Sequence of chain 1.A:
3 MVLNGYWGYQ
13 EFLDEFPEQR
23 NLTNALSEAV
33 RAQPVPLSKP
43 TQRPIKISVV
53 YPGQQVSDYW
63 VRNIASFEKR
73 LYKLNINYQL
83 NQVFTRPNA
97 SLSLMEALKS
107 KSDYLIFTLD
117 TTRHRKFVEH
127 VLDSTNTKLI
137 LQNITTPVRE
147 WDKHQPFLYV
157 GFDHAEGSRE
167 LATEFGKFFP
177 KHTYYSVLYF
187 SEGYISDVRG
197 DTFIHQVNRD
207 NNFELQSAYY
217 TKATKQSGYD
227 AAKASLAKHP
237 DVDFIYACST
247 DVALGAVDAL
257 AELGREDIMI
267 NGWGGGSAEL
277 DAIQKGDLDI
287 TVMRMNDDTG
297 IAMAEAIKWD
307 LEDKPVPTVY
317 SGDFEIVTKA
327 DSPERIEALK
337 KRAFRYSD

Binding-site contacts:
Ligand atom B contacts residue TRP269 of chain 1.A at 3.9 Å.
Ligand atom O3 contacts residue ARG290 of chain 1.A at 2.9 Å (salt-bridge).
Ligand atom O12 contacts residue TRP62 of chain 1.A at 2.9 Å (h-bond).
Ligand atom O10 contacts residue THR246 of chain 1.A at 2.8 Å (h-bond).
Ligand atom C6 contacts residue PHE186 of chain 1.A at 3.6 Å (hydrophobic).
Ligand atom C8 contacts residue TRP62 of chain 1.A at 4.1 Å (hydrophobic).
Ligand atom C4 contacts residue ARG195 of chain 1.A at 3.5 Å.
Ligand atom B contacts residue ARG290 of chain 1.A at 3.4 Å.
Ligand atom C11 contacts residue ARG290 of chain 1.A at 3.8 Å.
Ligand atom O3 contacts residue ARG195 of chain 1.A at 3.0 Å (salt-bridge).
Ligand atom B contacts residue ARG195 of chain 1.A at 3.6 Å.
Ligand atom O1 contacts residue SER245 of chain 1.A at 4.2 Å.
Ligand atom C11 contacts residue ASN139 of chain 1.A at 3.4 Å.
Ligand atom O9 contacts residue TRP269 of chain 1.A at 3.1 Å (h-bond).
Ligand atom O10 contacts residue TRP269 of chain 1.A at 3.6 Å (h-bond).
Ligand atom O9 contacts residue SER245 of chain 1.A at 3.3 Å.
Ligand atom O12 contacts residue PRO54 of chain 1.A at 4.2 Å.
Ligand atom O12 contacts residue GLN57 of chain 1.A at 3.3 Å (h-bond).
Ligand atom C11 contacts residue ARG195 of chain 1.A at 4.2 Å.
Ligand atom C7 contacts residue TRP62 of chain 1.A at 4.0 Å (hydrophobic).
Ligand atom O9 contacts residue THR246 of chain 1.A at 3.3 Å (h-bond).
Ligand atom O10 contacts residue SER59 of chain 1.A at 2.7 Å (h-bond).
Ligand atom O1 contacts residue GLN57 of chain 1.A at 4.0 Å.
Ligand atom C7 contacts residue GLN57 of chain 1.A at 3.5 Å.
Ligand atom O5 contacts residue ARG195 of chain 1.A at 3.0 Å (salt-bridge).
Ligand atom O1 contacts residue SER59 of chain 1.A at 3.6 Å (h-bond).
Ligand atom O1 contacts residue THR246 of chain 1.A at 4.2 Å.
Ligand atom C11 contacts residue TYR61 of chain 1.A at 3.4 Å (hydrophobic).
Ligand atom B contacts residue THR246 of chain 1.A at 3.6 Å.
Ligand atom C4 contacts residue ARG290 of chain 1.A at 3.9 Å.
Ligand atom B contacts residue SER59 of chain 1.A at 3.7 Å.
Ligand atom C8 contacts residue SER59 of chain 1.A at 4.0 Å.
Ligand atom C7 contacts residue PHE186 of chain 1.A at 3.8 Å (hydrophobic).
Ligand atom C6 contacts residue ASN139 of chain 1.A at 3.9 Å.
Ligand atom O9 contacts residue ARG195 of chain 1.A at 2.8 Å (salt-bridge).
Ligand atom C8 contacts residue GLN57 of chain 1.A at 3.7 Å.
Ligand atom C4 contacts residue ASN139 of chain 1.A at 3.9 Å.
Ligand atom O5 contacts residue ASN139 of chain 1.A at 3.1 Å (h-bond).
Ligand atom O10 contacts residue ARG290 of chain 1.A at 2.5 Å (salt-bridge).
Ligand atom C11 contacts residue TRP62 of chain 1.A at 3.9 Å (hydrophobic).

This protein binds this small molecule.
Small molecule (SMILES): C[C@]12OC[C@H](O)[C@H]1O[B-](O)(O)O2